A protein and the small-molecule ligand that binds it are described below.
Small molecule (SMILES): CC(C)(C)C(=O)Nc1cccnc1C(=O)Nc1nccs1

Sequence of chain 1.A:
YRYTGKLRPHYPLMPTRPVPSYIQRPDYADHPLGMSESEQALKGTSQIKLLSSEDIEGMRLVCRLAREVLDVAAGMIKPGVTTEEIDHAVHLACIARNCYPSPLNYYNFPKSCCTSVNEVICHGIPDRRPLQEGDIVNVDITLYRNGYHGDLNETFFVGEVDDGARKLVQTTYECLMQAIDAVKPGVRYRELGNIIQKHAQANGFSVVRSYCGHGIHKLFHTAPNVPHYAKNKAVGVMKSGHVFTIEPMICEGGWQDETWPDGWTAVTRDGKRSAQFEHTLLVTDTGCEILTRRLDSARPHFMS

Binding-site contacts:
Ligand atom C4 contacts residue TYR131 of chain 1.A at 4.1 Å (hydrophobic).
Ligand atom N1 contacts residue HIS148 of chain 1.A at 3.8 Å.
Ligand atom C12 contacts residue TRP289 of chain 1.A at 3.8 Å (hydrophobic).
Ligand atom C4 contacts residue CO1 of chain 1.D at 3.1 Å.
Ligand atom C3 contacts residue HIS148 of chain 1.A at 3.6 Å.
Ligand atom C14 contacts residue TYR131 of chain 1.A at 4.0 Å (hydrophobic).
Ligand atom C1 contacts residue PHE134 of chain 1.A at 3.5 Å (hydrophobic).
Ligand atom C12 contacts residue TYR131 of chain 1.A at 3.9 Å (hydrophobic).
Ligand atom C6 contacts residue HIS246 of chain 1.A at 3.7 Å.
Ligand atom C12 contacts residue TYR132 of chain 1.A at 4.0 Å (hydrophobic).
Ligand atom S contacts residue TRP289 of chain 1.A at 3.5 Å.
Ligand atom C5 contacts residue CO1 of chain 1.D at 3.0 Å.
Ligand atom C6 contacts residue CO1 of chain 1.D at 3.1 Å.
Ligand atom C4 contacts residue HIS148 of chain 1.A at 3.6 Å.
Ligand atom C2 contacts residue PRO128 of chain 1.A at 3.6 Å (hydrophobic).
Ligand atom N3 contacts residue CO1 of chain 1.D at 2.1 Å.
Ligand atom C9 contacts residue HIS246 of chain 1.A at 3.8 Å.
Ligand atom N3 contacts residue HIS246 of chain 1.A at 3.2 Å (h-bond).
Ligand atom O1 contacts residue TYR131 of chain 1.A at 3.3 Å.
Ligand atom C8 contacts residue HIS246 of chain 1.A at 4.0 Å.
Ligand atom N1 contacts residue CO1 of chain 1.D at 3.3 Å.
Ligand atom N2 contacts residue HIS148 of chain 1.A at 3.0 Å (h-bond).
Ligand atom N1 contacts residue PHE245 of chain 1.A at 4.1 Å.
Ligand atom C5 contacts residue HIS246 of chain 1.A at 3.2 Å.
Ligand atom N2 contacts residue HIS246 of chain 1.A at 3.6 Å.
Ligand atom N3 contacts residue HIS148 of chain 1.A at 3.2 Å (h-bond).
Ligand atom C4 contacts residue HIS246 of chain 1.A at 3.4 Å.
Ligand atom C7 contacts residue HIS246 of chain 1.A at 3.9 Å.
Ligand atom C3 contacts residue CO1 of chain 1.D at 3.1 Å.
Ligand atom C5 contacts residue HIS148 of chain 1.A at 3.6 Å.
Ligand atom C7 contacts residue CYS237 of chain 1.A at 4.1 Å (hydrophobic).
Ligand atom C1 contacts residue CYS139 of chain 1.A at 4.1 Å (hydrophobic).
Ligand atom C14 contacts residue TYR132 of chain 1.A at 3.7 Å (hydrophobic).
Ligand atom O1 contacts residue TRP289 of chain 1.A at 3.7 Å.
Ligand atom N1 contacts residue CYS139 of chain 1.A at 3.5 Å (h-bond).
Ligand atom C1 contacts residue PRO128 of chain 1.A at 3.7 Å (hydrophobic).
Ligand atom S contacts residue TYR131 of chain 1.A at 3.5 Å.
Ligand atom C2 contacts residue CYS139 of chain 1.A at 3.2 Å (hydrophobic).
Ligand atom O1 contacts residue HIS246 of chain 1.A at 3.7 Å.
Ligand atom N2 contacts residue CO1 of chain 1.D at 2.3 Å.